Sequence of chain 1.C:
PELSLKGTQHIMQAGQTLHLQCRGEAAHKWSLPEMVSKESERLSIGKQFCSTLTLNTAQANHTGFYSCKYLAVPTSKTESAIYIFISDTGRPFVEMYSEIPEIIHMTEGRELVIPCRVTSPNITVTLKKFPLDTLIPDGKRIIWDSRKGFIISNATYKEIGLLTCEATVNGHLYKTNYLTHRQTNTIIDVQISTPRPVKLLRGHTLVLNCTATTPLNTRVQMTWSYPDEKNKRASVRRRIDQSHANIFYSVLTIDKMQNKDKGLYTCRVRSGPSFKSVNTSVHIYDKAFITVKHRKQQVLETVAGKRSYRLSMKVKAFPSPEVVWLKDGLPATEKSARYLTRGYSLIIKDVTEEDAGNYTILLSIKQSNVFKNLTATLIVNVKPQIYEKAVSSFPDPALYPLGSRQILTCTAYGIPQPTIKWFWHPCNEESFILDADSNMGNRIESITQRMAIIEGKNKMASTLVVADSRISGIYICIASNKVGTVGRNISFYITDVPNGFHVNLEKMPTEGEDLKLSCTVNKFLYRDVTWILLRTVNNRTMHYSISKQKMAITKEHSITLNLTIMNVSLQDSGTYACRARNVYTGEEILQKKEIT

This protein binds this small molecule.
Small molecule (SMILES): CC(=O)N[C@@H]1[C@@H](O)[C@H](O)[C@@H](CO)O[C@H]1O

Binding-site contacts:
Ligand atom C2 contacts residue ASN170 of chain 1.C at 2.5 Å.
Ligand atom O7 contacts residue ASN170 of chain 1.C at 4.3 Å.
Ligand atom C5 contacts residue THR172 of chain 1.C at 4.2 Å.
Ligand atom C6 contacts residue ARG157 of chain 1.C at 3.9 Å.
Ligand atom O6 contacts residue ARG157 of chain 1.C at 4.5 Å.
Ligand atom N2 contacts residue ASN170 of chain 1.C at 3.2 Å (h-bond).
Ligand atom C7 contacts residue ASN170 of chain 1.C at 4.0 Å.
Ligand atom C1 contacts residue THR172 of chain 1.C at 4.2 Å.
Ligand atom C1 contacts residue ASN170 of chain 1.C at 1.4 Å.
Ligand atom C4 contacts residue ASN170 of chain 1.C at 4.0 Å.
Ligand atom C6 contacts residue ASN170 of chain 1.C at 3.2 Å.
Ligand atom O5 contacts residue THR172 of chain 1.C at 3.3 Å.
Ligand atom C3 contacts residue ASN170 of chain 1.C at 3.8 Å.
Ligand atom C6 contacts residue THR172 of chain 1.C at 4.5 Å.
Ligand atom C5 contacts residue ASN170 of chain 1.C at 3.4 Å.
Ligand atom O5 contacts residue ASN170 of chain 1.C at 2.5 Å (h-bond).